The small molecule below binds the protein below.
Small molecule (SMILES): CC(=O)N[C@@H]1[C@@H](O)[C@H](O)[C@@H](CO)O[C@H]1O

Sequence of chain 6.A:
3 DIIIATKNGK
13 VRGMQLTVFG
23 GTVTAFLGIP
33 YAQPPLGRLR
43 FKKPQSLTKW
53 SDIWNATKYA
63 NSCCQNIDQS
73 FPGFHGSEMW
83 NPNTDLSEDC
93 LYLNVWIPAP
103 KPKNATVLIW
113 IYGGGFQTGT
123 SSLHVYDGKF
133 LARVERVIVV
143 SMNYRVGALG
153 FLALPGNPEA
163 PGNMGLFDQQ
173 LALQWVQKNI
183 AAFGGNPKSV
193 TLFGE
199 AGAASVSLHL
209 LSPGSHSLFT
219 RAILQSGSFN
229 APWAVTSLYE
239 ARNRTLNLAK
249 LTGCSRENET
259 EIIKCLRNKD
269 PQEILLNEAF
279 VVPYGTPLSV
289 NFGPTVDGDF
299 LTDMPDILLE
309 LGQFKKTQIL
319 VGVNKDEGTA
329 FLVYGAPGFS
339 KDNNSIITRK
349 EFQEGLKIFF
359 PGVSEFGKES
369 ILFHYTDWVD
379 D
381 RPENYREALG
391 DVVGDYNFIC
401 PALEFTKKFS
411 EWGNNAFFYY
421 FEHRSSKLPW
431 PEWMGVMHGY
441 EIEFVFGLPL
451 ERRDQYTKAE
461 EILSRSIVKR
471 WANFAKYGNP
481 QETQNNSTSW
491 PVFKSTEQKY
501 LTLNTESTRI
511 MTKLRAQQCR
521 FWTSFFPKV

Binding-site contacts:
Ligand atom N2 contacts residue NAG1 of chain 6.B at 4.2 Å.
Ligand atom C8 contacts residue FUC2 of chain 6.B at 4.2 Å.
Ligand atom C7 contacts residue FUC2 of chain 6.B at 4.1 Å.
Ligand atom C1 contacts residue FUC2 of chain 6.B at 4.0 Å.
Ligand atom O6 contacts residue NAG1 of chain 6.B at 4.0 Å.
Ligand atom C7 contacts residue NAG1 of chain 6.B at 4.1 Å.
Ligand atom C6 contacts residue NAG1 of chain 6.B at 2.9 Å.
Ligand atom O7 contacts residue GLY336 of chain 6.A at 4.3 Å.
Ligand atom O7 contacts residue NAG1 of chain 6.B at 3.6 Å.
Ligand atom C1 contacts residue NAG1 of chain 6.B at 2.0 Å.
Ligand atom C3 contacts residue NAG1 of chain 6.B at 4.4 Å.
Ligand atom C4 contacts residue NAG1 of chain 6.B at 4.2 Å.
Ligand atom C2 contacts residue NAG1 of chain 6.B at 3.5 Å.
Ligand atom N2 contacts residue FUC2 of chain 6.B at 4.1 Å.
Ligand atom C5 contacts residue NAG1 of chain 6.B at 3.1 Å.
Ligand atom O5 contacts residue NAG1 of chain 6.B at 1.9 Å (h-bond).